Binding-site contacts:
Ligand atom C5 contacts residue ASN124 of chain 1.B at 4.0 Å.
Ligand atom C1 contacts residue ASN124 of chain 1.B at 1.8 Å.
Ligand atom N2 contacts residue ARG121 of chain 1.B at 3.6 Å (salt-bridge).
Ligand atom C2 contacts residue ARG121 of chain 1.B at 4.4 Å.
Ligand atom C3 contacts residue ASN124 of chain 1.B at 4.0 Å.
Ligand atom C4 contacts residue ASN124 of chain 1.B at 4.4 Å.
Ligand atom C3 contacts residue ARG121 of chain 1.B at 4.2 Å.
Ligand atom O7 contacts residue ASN124 of chain 1.B at 3.5 Å (h-bond).
Ligand atom C8 contacts residue ILE122 of chain 1.B at 3.3 Å (hydrophobic).
Ligand atom C8 contacts residue PRO123 of chain 1.B at 4.0 Å (hydrophobic).
Ligand atom C7 contacts residue ARG121 of chain 1.B at 4.3 Å.
Ligand atom C7 contacts residue ASN124 of chain 1.B at 3.3 Å.
Ligand atom C8 contacts residue ARG121 of chain 1.B at 4.0 Å.
Ligand atom C8 contacts residue ASN124 of chain 1.B at 4.0 Å.
Ligand atom O3 contacts residue ARG121 of chain 1.B at 4.2 Å.
Ligand atom C2 contacts residue ASN124 of chain 1.B at 2.5 Å.
Ligand atom O5 contacts residue ASN124 of chain 1.B at 2.6 Å (h-bond).
Ligand atom N2 contacts residue ASN124 of chain 1.B at 2.9 Å (h-bond).

Sequence of chain 1.B:
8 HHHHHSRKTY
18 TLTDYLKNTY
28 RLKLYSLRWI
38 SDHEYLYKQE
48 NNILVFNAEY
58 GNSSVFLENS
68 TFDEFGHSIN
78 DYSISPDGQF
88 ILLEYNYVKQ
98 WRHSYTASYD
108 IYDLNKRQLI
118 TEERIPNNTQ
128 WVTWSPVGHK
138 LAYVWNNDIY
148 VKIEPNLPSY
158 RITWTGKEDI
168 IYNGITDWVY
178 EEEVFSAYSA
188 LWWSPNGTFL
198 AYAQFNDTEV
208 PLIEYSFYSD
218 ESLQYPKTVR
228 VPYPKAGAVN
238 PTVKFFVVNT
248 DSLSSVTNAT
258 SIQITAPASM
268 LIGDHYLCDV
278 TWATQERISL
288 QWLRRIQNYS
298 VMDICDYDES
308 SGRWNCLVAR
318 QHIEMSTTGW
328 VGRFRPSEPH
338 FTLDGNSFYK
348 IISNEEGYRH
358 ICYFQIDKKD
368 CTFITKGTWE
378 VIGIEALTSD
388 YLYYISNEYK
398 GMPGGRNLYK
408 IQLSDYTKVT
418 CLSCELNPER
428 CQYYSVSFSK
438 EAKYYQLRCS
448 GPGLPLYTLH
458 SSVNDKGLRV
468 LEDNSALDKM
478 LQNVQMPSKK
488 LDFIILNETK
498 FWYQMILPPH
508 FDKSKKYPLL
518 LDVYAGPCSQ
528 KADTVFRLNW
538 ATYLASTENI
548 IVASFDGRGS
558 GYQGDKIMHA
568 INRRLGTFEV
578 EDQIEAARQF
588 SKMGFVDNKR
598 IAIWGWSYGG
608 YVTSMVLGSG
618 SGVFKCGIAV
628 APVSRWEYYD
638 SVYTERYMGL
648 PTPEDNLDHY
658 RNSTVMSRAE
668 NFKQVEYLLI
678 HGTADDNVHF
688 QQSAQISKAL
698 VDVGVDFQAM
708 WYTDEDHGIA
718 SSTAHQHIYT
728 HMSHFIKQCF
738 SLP

This small molecule binds to this protein.
Small molecule (SMILES): CC(=O)N[C@@H]1[C@@H](O)[C@H](O)[C@@H](CO)O[C@H]1O